Sequence of chain 1.A:
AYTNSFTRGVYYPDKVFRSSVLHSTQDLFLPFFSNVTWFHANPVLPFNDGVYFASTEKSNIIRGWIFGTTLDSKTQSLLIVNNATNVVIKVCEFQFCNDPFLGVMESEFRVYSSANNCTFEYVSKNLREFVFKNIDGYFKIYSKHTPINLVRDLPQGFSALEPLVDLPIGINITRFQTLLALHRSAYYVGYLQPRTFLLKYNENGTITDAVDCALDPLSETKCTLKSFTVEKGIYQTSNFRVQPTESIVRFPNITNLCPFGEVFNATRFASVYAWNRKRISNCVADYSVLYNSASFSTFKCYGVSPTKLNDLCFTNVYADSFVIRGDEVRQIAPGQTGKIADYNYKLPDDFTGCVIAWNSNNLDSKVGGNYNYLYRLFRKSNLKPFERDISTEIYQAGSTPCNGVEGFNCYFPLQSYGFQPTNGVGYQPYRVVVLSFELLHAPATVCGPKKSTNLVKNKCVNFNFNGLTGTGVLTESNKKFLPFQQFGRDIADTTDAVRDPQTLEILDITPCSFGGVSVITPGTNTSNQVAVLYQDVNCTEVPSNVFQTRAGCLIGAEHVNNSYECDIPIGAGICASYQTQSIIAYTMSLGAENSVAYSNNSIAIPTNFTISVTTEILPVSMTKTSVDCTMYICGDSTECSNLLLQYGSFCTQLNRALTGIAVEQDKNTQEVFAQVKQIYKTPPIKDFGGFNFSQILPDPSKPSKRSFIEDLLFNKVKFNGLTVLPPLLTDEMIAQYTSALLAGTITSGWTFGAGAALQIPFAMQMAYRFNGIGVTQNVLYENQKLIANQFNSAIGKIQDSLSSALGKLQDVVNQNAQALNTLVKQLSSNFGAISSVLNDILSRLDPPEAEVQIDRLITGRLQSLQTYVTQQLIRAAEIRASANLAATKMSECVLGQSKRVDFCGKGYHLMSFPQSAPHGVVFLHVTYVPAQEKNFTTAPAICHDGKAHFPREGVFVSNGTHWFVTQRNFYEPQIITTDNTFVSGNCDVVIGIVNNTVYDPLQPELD

This protein binds this small molecule.
Small molecule (SMILES): CC(=O)N[C@@H]1[C@@H](O)[C@H](O)[C@@H](CO)O[C@H]1O

Binding-site contacts:
Ligand atom O7 contacts residue ASN603 of chain 1.A at 3.6 Å (h-bond).
Ligand atom C5 contacts residue ASN603 of chain 1.A at 3.7 Å.
Ligand atom O5 contacts residue ASN603 of chain 1.A at 2.4 Å (h-bond).
Ligand atom C3 contacts residue ASN603 of chain 1.A at 3.7 Å.
Ligand atom O7 contacts residue THR604 of chain 1.A at 3.9 Å.
Ligand atom C1 contacts residue ASN603 of chain 1.A at 1.4 Å.
Ligand atom O6 contacts residue ASN603 of chain 1.A at 3.8 Å.
Ligand atom C4 contacts residue ASN603 of chain 1.A at 4.2 Å.
Ligand atom C7 contacts residue ASN603 of chain 1.A at 3.5 Å.
Ligand atom C8 contacts residue ASN603 of chain 1.A at 4.5 Å.
Ligand atom C2 contacts residue ASN603 of chain 1.A at 2.4 Å.
Ligand atom N2 contacts residue ASN603 of chain 1.A at 2.7 Å (h-bond).